Sequence of chain 1.D:
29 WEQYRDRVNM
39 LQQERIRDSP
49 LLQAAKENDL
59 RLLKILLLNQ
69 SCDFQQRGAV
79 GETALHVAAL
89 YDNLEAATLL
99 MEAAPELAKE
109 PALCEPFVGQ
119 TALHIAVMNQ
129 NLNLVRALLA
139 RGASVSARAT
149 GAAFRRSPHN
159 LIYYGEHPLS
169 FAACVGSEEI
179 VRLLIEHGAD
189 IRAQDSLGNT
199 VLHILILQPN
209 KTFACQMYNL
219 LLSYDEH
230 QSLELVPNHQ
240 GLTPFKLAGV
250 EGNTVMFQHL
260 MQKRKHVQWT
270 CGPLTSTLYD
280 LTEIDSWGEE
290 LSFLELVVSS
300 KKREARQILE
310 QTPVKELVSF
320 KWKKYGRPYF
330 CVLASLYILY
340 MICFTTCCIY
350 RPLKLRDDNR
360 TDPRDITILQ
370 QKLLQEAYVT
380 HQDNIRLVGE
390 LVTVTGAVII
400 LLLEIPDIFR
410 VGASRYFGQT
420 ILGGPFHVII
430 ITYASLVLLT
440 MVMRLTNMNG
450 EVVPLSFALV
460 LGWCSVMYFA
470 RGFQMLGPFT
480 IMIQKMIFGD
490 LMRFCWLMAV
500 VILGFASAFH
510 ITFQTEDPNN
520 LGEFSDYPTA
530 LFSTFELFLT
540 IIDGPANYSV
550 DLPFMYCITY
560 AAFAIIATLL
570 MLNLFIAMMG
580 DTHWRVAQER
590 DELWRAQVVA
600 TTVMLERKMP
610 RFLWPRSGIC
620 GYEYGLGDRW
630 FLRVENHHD

Binding-site contacts:
Ligand atom C6 contacts residue PRO424 of chain 1.D at 3.8 Å (hydrophobic).
Ligand atom C25 contacts residue PHE456 of chain 1.D at 3.8 Å (hydrophobic).
Ligand atom O1 contacts residue PHE425 of chain 1.D at 4.0 Å.
Ligand atom C21 contacts residue PHE504 of chain 1.A at 3.7 Å (hydrophobic).
Ligand atom C2 contacts residue THR479 of chain 1.D at 3.9 Å.
Ligand atom C1 contacts residue MET466 of chain 1.D at 3.7 Å (hydrophobic).
Ligand atom C27 contacts residue PHE456 of chain 1.D at 3.5 Å (hydrophobic).
Ligand atom C26 contacts residue PHE456 of chain 1.D at 4.1 Å (hydrophobic).
Ligand atom C12 contacts residue CYS463 of chain 1.D at 4.0 Å (hydrophobic).
Ligand atom C4 contacts residue PHE425 of chain 1.D at 3.9 Å (hydrophobic).
Ligand atom C11 contacts residue CYS463 of chain 1.D at 4.0 Å (hydrophobic).
Ligand atom O1 contacts residue THR479 of chain 1.D at 2.9 Å (h-bond).
Ligand atom C19 contacts residue PHE425 of chain 1.D at 3.7 Å (hydrophobic).
Ligand atom C8 contacts residue ILE486 of chain 1.D at 4.1 Å (hydrophobic).
Ligand atom C4 contacts residue GLN483 of chain 1.D at 4.0 Å.
Ligand atom C19 contacts residue ILE428 of chain 1.D at 3.8 Å (hydrophobic).
Ligand atom C3 contacts residue GLN483 of chain 1.D at 3.5 Å.
Ligand atom C19 contacts residue CYS463 of chain 1.D at 3.7 Å (hydrophobic).
Ligand atom C7 contacts residue ILE428 of chain 1.D at 3.8 Å (hydrophobic).
Ligand atom C27 contacts residue VAL459 of chain 1.D at 4.1 Å (hydrophobic).
Ligand atom C26 contacts residue VAL459 of chain 1.D at 4.1 Å (hydrophobic).
Ligand atom C1 contacts residue ILE482 of chain 1.D at 3.7 Å (hydrophobic).
Ligand atom C3 contacts residue THR479 of chain 1.D at 3.8 Å.
Ligand atom C1 contacts residue ILE486 of chain 1.D at 4.2 Å (hydrophobic).
Ligand atom C26 contacts residue ALA561 of chain 1.A at 3.7 Å (hydrophobic).
Ligand atom C19 contacts residue MET466 of chain 1.D at 4.1 Å (hydrophobic).
Ligand atom C23 contacts residue ALA561 of chain 1.A at 3.5 Å (hydrophobic).
Ligand atom C2 contacts residue ILE482 of chain 1.D at 3.9 Å (hydrophobic).
Ligand atom C18 contacts residue LEU460 of chain 1.D at 3.8 Å (hydrophobic).
Ligand atom C18 contacts residue CYS463 of chain 1.D at 4.1 Å (hydrophobic).
Ligand atom C20 contacts residue VAL459 of chain 1.D at 3.9 Å (hydrophobic).
Ligand atom C18 contacts residue ILE428 of chain 1.D at 3.7 Å (hydrophobic).
Ligand atom C23 contacts residue VAL459 of chain 1.D at 4.1 Å (hydrophobic).
Ligand atom C24 contacts residue ALA561 of chain 1.A at 3.6 Å (hydrophobic).
Ligand atom C2 contacts residue PHE425 of chain 1.D at 4.1 Å (hydrophobic).
Ligand atom C12 contacts residue ILE565 of chain 1.A at 4.1 Å (hydrophobic).
Ligand atom C2 contacts residue MET466 of chain 1.D at 3.9 Å (hydrophobic).
Ligand atom O1 contacts residue GLN483 of chain 1.D at 3.1 Å.
Ligand atom C9 contacts residue ILE486 of chain 1.D at 3.8 Å (hydrophobic).
Ligand atom C21 contacts residue VAL459 of chain 1.D at 3.3 Å (hydrophobic).

Sequence of chain 1.A:
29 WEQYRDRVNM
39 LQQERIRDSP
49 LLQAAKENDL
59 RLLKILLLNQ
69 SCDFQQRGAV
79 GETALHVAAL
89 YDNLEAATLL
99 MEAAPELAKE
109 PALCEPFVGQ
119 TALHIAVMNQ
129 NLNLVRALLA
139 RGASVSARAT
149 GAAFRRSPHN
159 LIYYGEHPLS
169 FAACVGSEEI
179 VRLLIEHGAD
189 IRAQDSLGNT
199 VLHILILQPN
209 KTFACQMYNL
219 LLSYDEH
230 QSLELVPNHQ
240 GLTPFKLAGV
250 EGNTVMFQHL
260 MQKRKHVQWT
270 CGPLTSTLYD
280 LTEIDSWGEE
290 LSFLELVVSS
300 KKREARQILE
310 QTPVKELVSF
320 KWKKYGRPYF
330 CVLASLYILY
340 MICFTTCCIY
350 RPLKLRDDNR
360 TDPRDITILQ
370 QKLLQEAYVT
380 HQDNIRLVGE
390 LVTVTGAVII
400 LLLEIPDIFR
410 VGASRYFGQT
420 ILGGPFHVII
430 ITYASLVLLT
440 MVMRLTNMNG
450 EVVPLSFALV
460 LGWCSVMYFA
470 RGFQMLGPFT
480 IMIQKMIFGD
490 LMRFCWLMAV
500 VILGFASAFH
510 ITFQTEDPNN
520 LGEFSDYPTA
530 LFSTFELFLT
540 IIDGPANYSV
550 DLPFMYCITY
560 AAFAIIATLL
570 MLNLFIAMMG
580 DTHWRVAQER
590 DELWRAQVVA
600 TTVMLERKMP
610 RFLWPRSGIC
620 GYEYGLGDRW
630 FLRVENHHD

The protein below binds the small molecule below.
Small molecule (SMILES): CC(C)[C@@H](C)/C=C/[C@@H](C)[C@H]1CC[C@H]2C3=CC=C4C[C@@H](O)CC[C@]4(C)[C@H]3CC[C@]12C